Sequence of chain 1.A:
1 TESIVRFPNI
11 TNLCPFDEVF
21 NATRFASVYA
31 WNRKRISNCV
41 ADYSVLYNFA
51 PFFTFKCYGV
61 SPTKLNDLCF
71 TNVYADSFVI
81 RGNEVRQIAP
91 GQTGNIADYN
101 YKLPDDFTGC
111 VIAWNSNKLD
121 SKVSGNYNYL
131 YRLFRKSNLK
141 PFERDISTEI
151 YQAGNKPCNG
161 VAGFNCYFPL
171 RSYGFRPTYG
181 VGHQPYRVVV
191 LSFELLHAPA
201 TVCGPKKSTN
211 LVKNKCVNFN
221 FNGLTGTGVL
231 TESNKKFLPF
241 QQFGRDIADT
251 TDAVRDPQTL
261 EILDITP

Binding-site contacts:
Ligand atom N2 contacts residue GLN258 of chain 1.A at 3.8 Å.
Ligand atom O5 contacts residue ASN9 of chain 1.A at 2.5 Å (h-bond).
Ligand atom C5 contacts residue ASN9 of chain 1.A at 3.4 Å.
Ligand atom C2 contacts residue ASN9 of chain 1.A at 2.5 Å.
Ligand atom C1 contacts residue ASN9 of chain 1.A at 1.4 Å.
Ligand atom C6 contacts residue ASN9 of chain 1.A at 4.3 Å.
Ligand atom C4 contacts residue ASN9 of chain 1.A at 3.3 Å.
Ligand atom C1 contacts residue GLN258 of chain 1.A at 4.2 Å.
Ligand atom C8 contacts residue GLN258 of chain 1.A at 4.2 Å.
Ligand atom O6 contacts residue ASN9 of chain 1.A at 4.0 Å.
Ligand atom C8 contacts residue THR259 of chain 1.A at 3.9 Å.
Ligand atom C7 contacts residue GLN258 of chain 1.A at 4.5 Å.
Ligand atom N2 contacts residue ASN9 of chain 1.A at 3.8 Å.
Ligand atom C3 contacts residue ASN9 of chain 1.A at 3.2 Å.
Ligand atom O3 contacts residue ASN9 of chain 1.A at 3.5 Å (h-bond).
Ligand atom O5 contacts residue GLN258 of chain 1.A at 4.1 Å.

The small molecule below binds the protein below.
Small molecule (SMILES): CC(=O)N[C@@H]1[C@@H](O)[C@H](O)[C@@H](CO)O[C@H]1O